The small molecule below binds the protein below.
Small molecule (SMILES): N#Cc1cccc(CN2CCc3ncn(Cc4ccc(Br)cc4)c(=O)c3C2)c1

Sequence of chain 2.G:
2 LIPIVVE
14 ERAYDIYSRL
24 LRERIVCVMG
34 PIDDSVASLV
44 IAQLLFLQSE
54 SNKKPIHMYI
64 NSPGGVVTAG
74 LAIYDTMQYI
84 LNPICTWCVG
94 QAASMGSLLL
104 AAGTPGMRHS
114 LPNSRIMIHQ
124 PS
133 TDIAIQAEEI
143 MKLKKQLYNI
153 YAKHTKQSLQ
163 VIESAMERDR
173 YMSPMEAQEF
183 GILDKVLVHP

Sequence of chain 2.F:
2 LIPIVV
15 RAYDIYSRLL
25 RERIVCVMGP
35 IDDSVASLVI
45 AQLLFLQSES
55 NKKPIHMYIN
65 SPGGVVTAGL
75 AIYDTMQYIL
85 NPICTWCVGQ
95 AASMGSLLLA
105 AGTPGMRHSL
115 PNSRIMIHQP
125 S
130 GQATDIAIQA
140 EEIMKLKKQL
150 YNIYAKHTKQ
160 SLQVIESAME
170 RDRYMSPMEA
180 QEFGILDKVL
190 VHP

Binding-site contacts:
Ligand atom BR21 contacts residue LEU23 of chain 2.G at 3.7 Å.
Ligand atom BR21 contacts residue ARG22 of chain 2.G at 3.9 Å.
Ligand atom C11 contacts residue HIS60 of chain 2.G at 3.4 Å.
Ligand atom C14 contacts residue ILE28 of chain 2.G at 3.9 Å (hydrophobic).
Ligand atom C23 contacts residue GLU26 of chain 2.G at 3.4 Å.
Ligand atom C10 contacts residue TRP90 of chain 2.G at 3.4 Å (hydrophobic).
Ligand atom C02 contacts residue ILE44 of chain 2.F at 3.9 Å (hydrophobic).
Ligand atom N01 contacts residue TYR62 of chain 2.G at 3.2 Å.
Ligand atom C02 contacts residue VAL92 of chain 2.G at 3.5 Å (hydrophobic).
Ligand atom C19 contacts residue LEU23 of chain 2.G at 3.5 Å (hydrophobic).
Ligand atom C04 contacts residue THR79 of chain 2.F at 3.6 Å.
Ligand atom C08 contacts residue TRP90 of chain 2.G at 3.6 Å (hydrophobic).
Ligand atom N01 contacts residue ILE44 of chain 2.F at 3.8 Å.
Ligand atom C22 contacts residue GLU26 of chain 2.G at 3.5 Å.
Ligand atom C28 contacts residue TYR62 of chain 2.G at 3.3 Å (hydrophobic).
Ligand atom C22 contacts residue SER52 of chain 2.F at 3.9 Å.
Ligand atom C16 contacts residue GLU26 of chain 2.G at 3.9 Å.
Ligand atom C06 contacts residue TYR82 of chain 2.F at 3.5 Å (hydrophobic).
Ligand atom C07 contacts residue TYR62 of chain 2.G at 3.8 Å (hydrophobic).
Ligand atom C19 contacts residue LEU48 of chain 2.F at 3.6 Å (hydrophobic).
Ligand atom N09 contacts residue TYR62 of chain 2.G at 2.7 Å (h-bond).
Ligand atom BR21 contacts residue PHE49 of chain 2.F at 3.5 Å.
Ligand atom C22 contacts residue ARG22 of chain 2.G at 3.8 Å.
Ligand atom C20 contacts residue GLU26 of chain 2.G at 3.9 Å.
Ligand atom C17 contacts residue GLU26 of chain 2.G at 3.8 Å.
Ligand atom C27 contacts residue TYR62 of chain 2.G at 3.2 Å (hydrophobic).
Ligand atom C12 contacts residue TYR62 of chain 2.G at 3.2 Å (hydrophobic).
Ligand atom C14 contacts residue GLU26 of chain 2.G at 3.9 Å.
Ligand atom C11 contacts residue TYR62 of chain 2.G at 3.2 Å (hydrophobic).
Ligand atom C26 contacts residue TYR62 of chain 2.G at 3.2 Å (hydrophobic).
Ligand atom C23 contacts residue SER52 of chain 2.F at 3.5 Å.
Ligand atom C02 contacts residue TYR62 of chain 2.G at 3.5 Å (hydrophobic).
Ligand atom C18 contacts residue LEU48 of chain 2.F at 3.7 Å (hydrophobic).
Ligand atom N01 contacts residue VAL92 of chain 2.G at 3.5 Å.
Ligand atom N13 contacts residue ILE28 of chain 2.G at 3.7 Å.
Ligand atom C03 contacts residue LEU48 of chain 2.F at 3.8 Å (hydrophobic).
Ligand atom C20 contacts residue PHE49 of chain 2.F at 3.8 Å (hydrophobic).
Ligand atom C10 contacts residue TYR62 of chain 2.G at 3.2 Å (hydrophobic).
Ligand atom C05 contacts residue TYR82 of chain 2.F at 3.7 Å (hydrophobic).
Ligand atom C08 contacts residue TYR62 of chain 2.G at 3.6 Å (hydrophobic).